A small-molecule ligand and the protein it binds are described below.
Small molecule (SMILES): CC(=O)N[C@@H]1[C@@H](O)[C@H](O)[C@@H](CO)O[C@H]1O

Binding-site contacts:
Ligand atom O7 contacts residue ASN331 of chain 1.C at 2.9 Å (h-bond).
Ligand atom C6 contacts residue GLN580 of chain 1.C at 3.5 Å.
Ligand atom O5 contacts residue GLN580 of chain 1.C at 3.7 Å.
Ligand atom C2 contacts residue ASN331 of chain 1.C at 2.5 Å.
Ligand atom C1 contacts residue GLN580 of chain 1.C at 4.1 Å.
Ligand atom C1 contacts residue ASN331 of chain 1.C at 1.4 Å.
Ligand atom O5 contacts residue ASN331 of chain 1.C at 2.4 Å (h-bond).
Ligand atom O6 contacts residue GLN580 of chain 1.C at 4.0 Å.
Ligand atom C3 contacts residue ASN331 of chain 1.C at 3.8 Å.
Ligand atom C5 contacts residue ASN331 of chain 1.C at 3.7 Å.
Ligand atom C7 contacts residue GLN580 of chain 1.C at 3.5 Å.
Ligand atom N2 contacts residue ASN331 of chain 1.C at 2.9 Å (h-bond).
Ligand atom C7 contacts residue ASN331 of chain 1.C at 3.2 Å.
Ligand atom C5 contacts residue GLN580 of chain 1.C at 3.4 Å.
Ligand atom O7 contacts residue GLN580 of chain 1.C at 3.1 Å (h-bond).
Ligand atom C8 contacts residue GLN580 of chain 1.C at 3.2 Å.
Ligand atom C4 contacts residue ASN331 of chain 1.C at 4.2 Å.
Ligand atom O7 contacts residue PRO579 of chain 1.C at 4.4 Å.

Sequence of chain 1.C:
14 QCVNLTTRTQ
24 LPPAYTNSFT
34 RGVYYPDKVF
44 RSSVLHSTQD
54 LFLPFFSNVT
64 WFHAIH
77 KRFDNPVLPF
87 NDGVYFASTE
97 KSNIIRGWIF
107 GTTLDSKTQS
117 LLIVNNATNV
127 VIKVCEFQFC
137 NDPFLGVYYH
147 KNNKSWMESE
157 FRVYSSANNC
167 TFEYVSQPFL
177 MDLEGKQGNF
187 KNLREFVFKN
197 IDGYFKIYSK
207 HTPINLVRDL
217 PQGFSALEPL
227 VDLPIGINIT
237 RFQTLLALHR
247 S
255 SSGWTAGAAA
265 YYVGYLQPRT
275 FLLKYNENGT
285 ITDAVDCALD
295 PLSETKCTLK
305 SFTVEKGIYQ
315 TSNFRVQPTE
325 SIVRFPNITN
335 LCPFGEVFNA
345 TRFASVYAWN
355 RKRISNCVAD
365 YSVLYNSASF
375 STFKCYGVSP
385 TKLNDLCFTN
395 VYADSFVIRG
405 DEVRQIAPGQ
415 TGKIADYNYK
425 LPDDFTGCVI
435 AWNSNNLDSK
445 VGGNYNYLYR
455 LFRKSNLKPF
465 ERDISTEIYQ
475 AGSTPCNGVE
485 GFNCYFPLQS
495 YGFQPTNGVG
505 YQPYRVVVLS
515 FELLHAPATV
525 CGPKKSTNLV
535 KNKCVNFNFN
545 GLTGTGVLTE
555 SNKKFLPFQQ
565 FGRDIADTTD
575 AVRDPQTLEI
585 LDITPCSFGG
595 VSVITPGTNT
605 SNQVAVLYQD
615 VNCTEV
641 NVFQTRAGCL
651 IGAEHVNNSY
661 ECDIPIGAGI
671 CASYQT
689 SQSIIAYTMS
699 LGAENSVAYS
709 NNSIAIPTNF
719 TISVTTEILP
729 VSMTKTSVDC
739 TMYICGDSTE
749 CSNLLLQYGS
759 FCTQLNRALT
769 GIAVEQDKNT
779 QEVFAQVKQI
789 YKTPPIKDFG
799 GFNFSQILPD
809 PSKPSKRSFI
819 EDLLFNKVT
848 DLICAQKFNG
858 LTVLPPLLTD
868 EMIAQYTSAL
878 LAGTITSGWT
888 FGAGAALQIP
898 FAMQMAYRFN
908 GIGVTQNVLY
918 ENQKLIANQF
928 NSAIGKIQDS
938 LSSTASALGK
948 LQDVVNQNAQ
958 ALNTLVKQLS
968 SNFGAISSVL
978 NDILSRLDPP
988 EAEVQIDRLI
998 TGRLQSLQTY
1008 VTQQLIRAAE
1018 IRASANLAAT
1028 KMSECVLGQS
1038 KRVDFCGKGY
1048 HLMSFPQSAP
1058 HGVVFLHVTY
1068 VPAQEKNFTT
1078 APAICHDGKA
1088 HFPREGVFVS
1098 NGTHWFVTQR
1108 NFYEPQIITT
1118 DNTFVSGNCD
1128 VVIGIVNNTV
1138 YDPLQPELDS